Binding-site contacts:
Ligand atom O14 contacts residue LEU42 of chain 1.A at 3.7 Å.
Ligand atom C37 contacts residue PHE47 of chain 1.A at 3.7 Å (hydrophobic).
Ligand atom C33 contacts residue PHE47 of chain 1.A at 3.7 Å (hydrophobic).
Ligand atom C13 contacts residue LEU42 of chain 1.A at 3.8 Å (hydrophobic).
Ligand atom N5 contacts residue MET117 of chain 1.A at 3.2 Å (h-bond).
Ligand atom O14 contacts residue MET117 of chain 1.A at 3.7 Å.
Ligand atom CL contacts residue LEU168 of chain 1.A at 3.6 Å.
Ligand atom C34 contacts residue LEU42 of chain 1.A at 3.7 Å (hydrophobic).
Ligand atom C11 contacts residue GLY120 of chain 1.A at 3.6 Å.
Ligand atom C3 contacts residue ARG165 of chain 1.A at 3.6 Å.
Ligand atom C15 contacts residue PRO118 of chain 1.A at 3.4 Å (hydrophobic).
Ligand atom O14 contacts residue LEU116 of chain 1.A at 3.6 Å.
Ligand atom C8 contacts residue MET117 of chain 1.A at 3.4 Å (hydrophobic).
Ligand atom N5 contacts residue LEU116 of chain 1.A at 3.7 Å.
Ligand atom C6 contacts residue GLN115 of chain 1.A at 3.5 Å.
Ligand atom C33 contacts residue GLY43 of chain 1.A at 3.6 Å.
Ligand atom N5 contacts residue GLN115 of chain 1.A at 3.9 Å.
Ligand atom N5 contacts residue ALA67 of chain 1.A at 3.7 Å.
Ligand atom C8 contacts residue GLY120 of chain 1.A at 3.7 Å.
Ligand atom N7 contacts residue LEU42 of chain 1.A at 3.8 Å.
Ligand atom C8 contacts residue LEU42 of chain 1.A at 3.8 Å (hydrophobic).
Ligand atom C35 contacts residue VAL50 of chain 1.A at 3.8 Å (hydrophobic).
Ligand atom C6 contacts residue LEU168 of chain 1.A at 3.8 Å (hydrophobic).
Ligand atom N7 contacts residue MET117 of chain 1.A at 2.9 Å (h-bond).
Ligand atom C4 contacts residue MET117 of chain 1.A at 3.7 Å (hydrophobic).
Ligand atom C32 contacts residue PHE47 of chain 1.A at 3.6 Å (hydrophobic).
Ligand atom C1 contacts residue ALA67 of chain 1.A at 3.8 Å (hydrophobic).
Ligand atom C13 contacts residue MET117 of chain 1.A at 3.8 Å (hydrophobic).
Ligand atom C34 contacts residue GLY43 of chain 1.A at 3.7 Å.
Ligand atom C9 contacts residue GLY120 of chain 1.A at 3.1 Å.
Ligand atom C12 contacts residue LEU42 of chain 1.A at 3.9 Å (hydrophobic).
Ligand atom C10 contacts residue GLY120 of chain 1.A at 3.1 Å.
Ligand atom C31 contacts residue VAL50 of chain 1.A at 3.8 Å (hydrophobic).
Ligand atom C30 contacts residue VAL50 of chain 1.A at 3.9 Å (hydrophobic).
Ligand atom C6 contacts residue ALA67 of chain 1.A at 3.3 Å (hydrophobic).
Ligand atom N25 contacts residue GLU128 of chain 1.A at 3.6 Å.
Ligand atom C2 contacts residue LEU168 of chain 1.A at 3.8 Å (hydrophobic).
Ligand atom C1 contacts residue LEU168 of chain 1.A at 3.4 Å (hydrophobic).
Ligand atom N29 contacts residue LEU168 of chain 1.A at 3.8 Å.
Ligand atom CL contacts residue THR114 of chain 1.A at 3.9 Å.

This protein binds this small molecule.
Small molecule (SMILES): COc1cc(N2CCC(N3CCN(C)CC3)CC2)ccc1Nc1ncc(Cl)c(Nc2ccccc2P(C)(C)=O)n1

Sequence of chain 1.A:
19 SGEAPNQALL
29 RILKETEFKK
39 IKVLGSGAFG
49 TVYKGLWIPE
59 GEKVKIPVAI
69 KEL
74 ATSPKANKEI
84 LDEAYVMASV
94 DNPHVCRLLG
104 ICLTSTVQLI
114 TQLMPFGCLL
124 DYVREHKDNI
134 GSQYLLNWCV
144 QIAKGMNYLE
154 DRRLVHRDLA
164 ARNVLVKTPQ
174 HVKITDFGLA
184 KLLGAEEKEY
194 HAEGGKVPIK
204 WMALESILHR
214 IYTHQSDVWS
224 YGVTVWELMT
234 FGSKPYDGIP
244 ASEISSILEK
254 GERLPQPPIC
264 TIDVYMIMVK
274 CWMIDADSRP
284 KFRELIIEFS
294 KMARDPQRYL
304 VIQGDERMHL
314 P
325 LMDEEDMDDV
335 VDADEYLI